Sequence of chain 1.C:
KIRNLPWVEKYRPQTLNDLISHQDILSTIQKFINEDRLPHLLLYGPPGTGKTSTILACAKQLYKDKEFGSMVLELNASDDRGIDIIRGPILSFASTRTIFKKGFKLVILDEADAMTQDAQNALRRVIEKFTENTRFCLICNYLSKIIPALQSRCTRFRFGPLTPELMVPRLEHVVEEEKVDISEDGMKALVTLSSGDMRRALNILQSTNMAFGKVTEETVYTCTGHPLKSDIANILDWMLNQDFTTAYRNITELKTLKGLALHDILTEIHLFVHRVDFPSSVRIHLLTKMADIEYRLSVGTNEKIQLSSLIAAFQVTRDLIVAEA

Binding-site contacts:
Ligand atom N7 contacts residue THR80 of chain 1.B at 3.0 Å (h-bond).
Ligand atom O2A contacts residue THR84 of chain 1.B at 3.1 Å (h-bond).
Ligand atom O3' contacts residue THR84 of chain 1.B at 3.6 Å.
Ligand atom C5 contacts residue THR80 of chain 1.B at 3.7 Å.
Ligand atom O2' contacts residue VAL39 of chain 1.B at 2.5 Å (h-bond).
Ligand atom O2A contacts residue GLY81 of chain 1.B at 3.4 Å.
Ligand atom O3G contacts residue LYS82 of chain 1.B at 2.9 Å (salt-bridge).
Ligand atom O3B contacts residue LYS82 of chain 1.B at 3.4 Å.
Ligand atom O3A contacts residue GLY79 of chain 1.B at 3.4 Å.
Ligand atom O2' contacts residue ARG43 of chain 1.B at 3.4 Å.
Ligand atom N7 contacts residue GLY81 of chain 1.B at 3.4 Å.
Ligand atom C8 contacts residue GLY79 of chain 1.B at 3.4 Å.
Ligand atom O2B contacts residue GLY81 of chain 1.B at 2.5 Å (h-bond).
Ligand atom N9 contacts residue MET229 of chain 1.B at 3.5 Å.
Ligand atom O2A contacts residue THR83 of chain 1.B at 3.5 Å (h-bond).
Ligand atom O3' contacts residue VAL39 of chain 1.B at 3.7 Å.
Ligand atom O2B contacts residue GLY79 of chain 1.B at 3.4 Å (h-bond).
Ligand atom N6 contacts residue THR80 of chain 1.B at 3.1 Å (h-bond).
Ligand atom O1B contacts residue LYS82 of chain 1.B at 3.5 Å (salt-bridge).
Ligand atom O1B contacts residue THR83 of chain 1.B at 3.0 Å (h-bond).
Ligand atom O2G contacts residue THR83 of chain 1.B at 3.3 Å (h-bond).
Ligand atom O3' contacts residue ARG43 of chain 1.B at 3.2 Å.
Ligand atom PG contacts residue MG1 of chain 1.F at 3.6 Å.
Ligand atom C2 contacts residue PRO44 of chain 1.B at 3.7 Å (hydrophobic).
Ligand atom O2B contacts residue LYS82 of chain 1.B at 2.9 Å (salt-bridge).
Ligand atom O2B contacts residue THR80 of chain 1.B at 3.0 Å (h-bond).
Ligand atom C6 contacts residue MET229 of chain 1.B at 3.7 Å (hydrophobic).
Ligand atom N7 contacts residue GLY79 of chain 1.B at 3.3 Å (h-bond).
Ligand atom O2G contacts residue MG1 of chain 1.F at 2.1 Å.
Ligand atom N6 contacts residue VAL51 of chain 1.B at 3.0 Å (h-bond).
Ligand atom C3' contacts residue THR84 of chain 1.B at 3.4 Å.
Ligand atom C4 contacts residue MET229 of chain 1.B at 3.5 Å (hydrophobic).
Ligand atom N1 contacts residue MET229 of chain 1.B at 3.6 Å.
Ligand atom O3B contacts residue GLY79 of chain 1.B at 3.0 Å (h-bond).
Ligand atom O3G contacts residue ASN172 of chain 1.B at 2.5 Å (h-bond).
Ligand atom PB contacts residue GLY79 of chain 1.B at 3.5 Å.
Ligand atom O2A contacts residue LYS82 of chain 1.B at 3.7 Å.
Ligand atom C2 contacts residue MET229 of chain 1.B at 3.7 Å (hydrophobic).
Ligand atom O3B contacts residue PRO78 of chain 1.B at 3.4 Å.
Ligand atom O1B contacts residue MG1 of chain 1.F at 3.5 Å.

Sequence of chain 1.B:
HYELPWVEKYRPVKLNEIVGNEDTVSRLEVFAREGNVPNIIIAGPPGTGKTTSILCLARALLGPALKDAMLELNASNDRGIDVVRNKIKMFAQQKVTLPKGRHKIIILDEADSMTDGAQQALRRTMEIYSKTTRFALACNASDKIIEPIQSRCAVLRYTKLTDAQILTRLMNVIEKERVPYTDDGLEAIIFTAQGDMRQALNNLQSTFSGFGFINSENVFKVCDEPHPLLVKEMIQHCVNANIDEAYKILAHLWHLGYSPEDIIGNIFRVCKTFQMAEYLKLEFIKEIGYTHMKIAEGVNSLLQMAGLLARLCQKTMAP

The protein below binds the small molecule below.
Small molecule (SMILES): Nc1ncnc2c1ncn2[C@@H]1O[C@H](COP(=O)(O)OP(=O)(O)OP(O)(O)=S)[C@@H](O)[C@H]1O